Sequence of chain 1.B:
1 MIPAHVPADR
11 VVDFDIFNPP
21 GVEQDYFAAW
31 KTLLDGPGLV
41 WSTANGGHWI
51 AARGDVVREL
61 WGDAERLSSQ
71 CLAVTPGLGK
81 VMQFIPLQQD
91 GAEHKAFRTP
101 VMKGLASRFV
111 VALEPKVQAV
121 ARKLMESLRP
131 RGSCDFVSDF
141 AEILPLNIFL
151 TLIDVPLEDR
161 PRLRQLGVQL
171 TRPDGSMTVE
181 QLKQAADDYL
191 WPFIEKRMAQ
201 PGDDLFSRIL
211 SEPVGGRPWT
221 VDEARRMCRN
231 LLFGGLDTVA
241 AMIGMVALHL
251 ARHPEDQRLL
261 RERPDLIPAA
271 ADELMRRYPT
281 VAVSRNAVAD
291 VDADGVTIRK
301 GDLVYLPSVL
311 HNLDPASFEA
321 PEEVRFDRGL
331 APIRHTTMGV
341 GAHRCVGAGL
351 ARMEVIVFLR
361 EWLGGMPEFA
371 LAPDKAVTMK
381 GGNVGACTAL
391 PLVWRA

Binding-site contacts:
Ligand atom O1 contacts residue LEU78 of chain 1.B at 3.5 Å.
Ligand atom C18 contacts residue PHE233 of chain 1.B at 4.0 Å (hydrophobic).
Ligand atom C9 contacts residue PHE84 of chain 1.B at 4.5 Å (hydrophobic).
Ligand atom C1 contacts residue ASN383 of chain 1.B at 4.3 Å.
Ligand atom C4 contacts residue GLY234 of chain 1.B at 4.4 Å.
Ligand atom C19 contacts residue LEU182 of chain 1.B at 4.0 Å (hydrophobic).
Ligand atom C3 contacts residue VAL281 of chain 1.B at 4.3 Å (hydrophobic).
Ligand atom C18 contacts residue GLY234 of chain 1.B at 3.9 Å.
Ligand atom C17 contacts residue VAL384 of chain 1.B at 3.6 Å (hydrophobic).
Ligand atom C3 contacts residue VAL384 of chain 1.B at 4.5 Å (hydrophobic).
Ligand atom C19 contacts residue PHE233 of chain 1.B at 3.8 Å (hydrophobic).
Ligand atom C17 contacts residue ASN383 of chain 1.B at 3.4 Å.
Ligand atom O1 contacts residue PHE84 of chain 1.B at 4.3 Å.
Ligand atom C4 contacts residue ASP237 of chain 1.B at 4.3 Å.
Ligand atom C7 contacts residue PHE84 of chain 1.B at 4.2 Å (hydrophobic).
Ligand atom C5 contacts residue ASP237 of chain 1.B at 4.4 Å.
Ligand atom C4 contacts residue VAL384 of chain 1.B at 4.2 Å (hydrophobic).
Ligand atom C4 contacts residue THR238 of chain 1.B at 4.2 Å.
Ligand atom C16 contacts residue ASN383 of chain 1.B at 3.8 Å.
Ligand atom O1 contacts residue MET82 of chain 1.B at 4.4 Å.
Ligand atom C19 contacts residue ASP237 of chain 1.B at 4.5 Å.
Ligand atom C18 contacts residue LEU87 of chain 1.B at 4.3 Å (hydrophobic).
Ligand atom C18 contacts residue PHE84 of chain 1.B at 4.4 Å (hydrophobic).
Ligand atom C16 contacts residue LEU72 of chain 1.B at 3.7 Å (hydrophobic).

This protein binds this small molecule.
Small molecule (SMILES): CC(=O)/C=C/C1=C(C)CCCC1(C)C